The protein below binds the small molecule below.
Small molecule (SMILES): CC(=O)N[C@@H]1[C@@H](O)[C@H](O)[C@@H](CO)O[C@H]1O

Sequence of chain 2.B:
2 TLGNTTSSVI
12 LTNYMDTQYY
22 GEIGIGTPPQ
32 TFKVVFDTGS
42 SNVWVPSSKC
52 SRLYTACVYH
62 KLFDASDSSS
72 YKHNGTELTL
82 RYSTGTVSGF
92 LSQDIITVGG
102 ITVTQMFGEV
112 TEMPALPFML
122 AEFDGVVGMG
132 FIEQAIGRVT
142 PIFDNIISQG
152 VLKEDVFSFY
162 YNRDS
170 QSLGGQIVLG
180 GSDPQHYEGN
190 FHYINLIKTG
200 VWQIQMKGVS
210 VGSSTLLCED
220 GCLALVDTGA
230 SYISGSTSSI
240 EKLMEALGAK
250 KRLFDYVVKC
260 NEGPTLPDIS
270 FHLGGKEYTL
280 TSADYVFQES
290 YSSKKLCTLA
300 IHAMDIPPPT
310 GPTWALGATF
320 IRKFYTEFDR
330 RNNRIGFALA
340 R

Binding-site contacts:
Ligand atom C5 contacts residue ASN75 of chain 2.B at 3.6 Å.
Ligand atom C1 contacts residue ASN75 of chain 2.B at 1.4 Å.
Ligand atom C4 contacts residue ASN75 of chain 2.B at 4.2 Å.
Ligand atom C7 contacts residue ASN75 of chain 2.B at 3.4 Å.
Ligand atom O5 contacts residue MET107 of chain 2.B at 4.5 Å.
Ligand atom O7 contacts residue ASN75 of chain 2.B at 3.4 Å (h-bond).
Ligand atom O5 contacts residue ASN75 of chain 2.B at 2.3 Å (h-bond).
Ligand atom N2 contacts residue THR77 of chain 2.B at 4.3 Å.
Ligand atom C8 contacts residue ASN75 of chain 2.B at 3.4 Å.
Ligand atom O7 contacts residue HIS74 of chain 2.B at 4.3 Å.
Ligand atom C3 contacts residue ASN75 of chain 2.B at 3.8 Å.
Ligand atom N2 contacts residue ASN75 of chain 2.B at 2.9 Å (h-bond).
Ligand atom C2 contacts residue ASN75 of chain 2.B at 2.5 Å.
Ligand atom C1 contacts residue THR77 of chain 2.B at 4.0 Å.